The protein below binds the small molecule below.
Small molecule (SMILES): C[C@H]1c2cccc(O)c2C(=O)C2=C(O)[C@]3(O)C(=O)C(C(N)=O)=C(O)[C@@H](N(C)C)[C@@H]3[C@@H](O)[C@@H]21

Binding-site contacts:
Ligand atom C41 contacts residue C8E1 of chain 1.MA at 3.5 Å.
Ligand atom C42 contacts residue TRP312 of chain 1.F at 4.2 Å (hydrophobic).
Ligand atom O21 contacts residue ASP128 of chain 1.F at 3.0 Å (salt-bridge).
Ligand atom C21 contacts residue ASP128 of chain 1.F at 3.6 Å.
Ligand atom O13 contacts residue TRP117 of chain 1.F at 3.6 Å.
Ligand atom C42 contacts residue C8E1 of chain 1.MA at 3.5 Å.
Ligand atom C6B contacts residue TRP312 of chain 1.F at 4.3 Å (hydrophobic).
Ligand atom O10 contacts residue TRP312 of chain 1.F at 3.9 Å.
Ligand atom C21 contacts residue C8E1 of chain 1.KA at 3.9 Å.
Ligand atom C11 contacts residue TRP312 of chain 1.F at 4.3 Å (hydrophobic).
Ligand atom C5A contacts residue TRP312 of chain 1.F at 3.9 Å (hydrophobic).
Ligand atom C5B contacts residue TRP312 of chain 1.F at 4.3 Å (hydrophobic).
Ligand atom C9 contacts residue TRP312 of chain 1.F at 4.2 Å (hydrophobic).
Ligand atom O13 contacts residue TRP312 of chain 1.F at 3.8 Å.
Ligand atom O11 contacts residue TRP312 of chain 1.F at 4.3 Å.
Ligand atom C42 contacts residue TRP117 of chain 1.F at 3.5 Å (hydrophobic).
Ligand atom C6A contacts residue TRP312 of chain 1.F at 4.4 Å (hydrophobic).
Ligand atom C4B contacts residue TRP312 of chain 1.F at 4.4 Å (hydrophobic).
Ligand atom C4A contacts residue TRP312 of chain 1.F at 4.2 Å (hydrophobic).
Ligand atom O3 contacts residue TRP117 of chain 1.F at 4.0 Å.
Ligand atom N21 contacts residue ASP128 of chain 1.F at 3.7 Å.
Ligand atom N4 contacts residue TRP117 of chain 1.F at 4.3 Å.
Ligand atom N4 contacts residue C8E1 of chain 1.MA at 3.9 Å.
Ligand atom O5 contacts residue C8E1 of chain 1.MA at 4.2 Å.
Ligand atom O21 contacts residue C8E1 of chain 1.KA at 4.1 Å.
Ligand atom N21 contacts residue C8E1 of chain 1.KA at 2.7 Å (h-bond).
Ligand atom C10 contacts residue TRP312 of chain 1.F at 4.1 Å (hydrophobic).

Sequence of chain 1.F:
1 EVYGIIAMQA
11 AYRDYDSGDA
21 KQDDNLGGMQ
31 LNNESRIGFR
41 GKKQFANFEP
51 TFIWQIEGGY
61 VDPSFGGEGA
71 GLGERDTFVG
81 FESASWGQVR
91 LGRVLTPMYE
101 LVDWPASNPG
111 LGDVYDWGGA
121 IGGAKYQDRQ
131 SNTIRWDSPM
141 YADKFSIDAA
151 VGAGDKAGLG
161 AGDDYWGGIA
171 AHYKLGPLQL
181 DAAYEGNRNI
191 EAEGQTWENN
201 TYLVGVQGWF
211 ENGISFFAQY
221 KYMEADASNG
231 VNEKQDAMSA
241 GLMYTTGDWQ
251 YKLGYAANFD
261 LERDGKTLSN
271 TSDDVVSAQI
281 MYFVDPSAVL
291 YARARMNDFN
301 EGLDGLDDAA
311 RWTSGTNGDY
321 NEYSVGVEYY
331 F